Binding-site contacts:
Ligand atom O3B contacts residue TYR132 of chain 1.A at 2.7 Å (h-bond).
Ligand atom O3B contacts residue CA1 of chain 1.D at 2.5 Å.
Ligand atom C4 contacts residue TRP101 of chain 1.A at 3.4 Å (hydrophobic).
Ligand atom C6 contacts residue TRP101 of chain 1.A at 3.4 Å (hydrophobic).
Ligand atom N2 contacts residue THR104 of chain 1.A at 3.4 Å (h-bond).
Ligand atom O3B contacts residue CA1 of chain 1.C at 2.4 Å.
Ligand atom O1B contacts residue ASP150 of chain 1.A at 3.6 Å.
Ligand atom C2 contacts residue TRP101 of chain 1.A at 3.3 Å (hydrophobic).
Ligand atom O3B contacts residue ASP167 of chain 1.A at 2.8 Å (salt-bridge).
Ligand atom O1A contacts residue CA1 of chain 1.D at 2.6 Å.
Ligand atom O3' contacts residue ARG166 of chain 1.A at 2.9 Å (salt-bridge).
Ligand atom N2 contacts residue PHE102 of chain 1.A at 2.9 Å (h-bond).
Ligand atom O6 contacts residue TRP101 of chain 1.A at 3.3 Å.
Ligand atom O1B contacts residue ASP154 of chain 1.A at 3.4 Å (salt-bridge).
Ligand atom N7 contacts residue TRP101 of chain 1.A at 3.6 Å.
Ligand atom O3B contacts residue ASP154 of chain 1.A at 3.2 Å (salt-bridge).
Ligand atom N1 contacts residue PHE102 of chain 1.A at 2.7 Å (h-bond).
Ligand atom O2B contacts residue CA1 of chain 1.C at 2.4 Å.
Ligand atom O6 contacts residue PHE102 of chain 1.A at 3.0 Å (h-bond).
Ligand atom C5 contacts residue TRP101 of chain 1.A at 3.4 Å (hydrophobic).
Ligand atom C2 contacts residue PHE102 of chain 1.A at 3.2 Å (hydrophobic).
Ligand atom C3A contacts residue CA1 of chain 1.D at 3.7 Å.
Ligand atom O2B contacts residue CA1 of chain 1.B at 2.6 Å.
Ligand atom PB contacts residue ASP154 of chain 1.A at 3.6 Å.
Ligand atom O1B contacts residue CA1 of chain 1.B at 2.3 Å.
Ligand atom PB contacts residue CA1 of chain 1.C at 2.9 Å.
Ligand atom C4 contacts residue PHE102 of chain 1.A at 3.7 Å (hydrophobic).
Ligand atom C6 contacts residue PHE102 of chain 1.A at 3.3 Å (hydrophobic).
Ligand atom O2B contacts residue ASP150 of chain 1.A at 3.0 Å (salt-bridge).
Ligand atom C5' contacts residue TYR132 of chain 1.A at 3.4 Å (hydrophobic).
Ligand atom N2 contacts residue TRP101 of chain 1.A at 3.5 Å (h-bond).
Ligand atom O2B contacts residue PHE152 of chain 1.A at 3.7 Å.
Ligand atom O2B contacts residue ASP154 of chain 1.A at 3.5 Å (salt-bridge).
Ligand atom PB contacts residue CA1 of chain 1.B at 2.9 Å.
Ligand atom O1B contacts residue ASN134 of chain 1.A at 3.0 Å (h-bond).
Ligand atom N3 contacts residue TRP101 of chain 1.A at 3.3 Å.
Ligand atom O1B contacts residue TYR132 of chain 1.A at 2.7 Å (h-bond).
Ligand atom N1 contacts residue TRP101 of chain 1.A at 3.1 Å.
Ligand atom C5 contacts residue PHE102 of chain 1.A at 3.5 Å (hydrophobic).
Ligand atom PB contacts residue TYR132 of chain 1.A at 3.2 Å.

A small-molecule ligand and the protein it binds are described below.
Small molecule (SMILES): Nc1nc2c(ncn2[C@@H]2O[C@H](CO[P](=O)(O)CP(=O)(O)O)[C@@H](O)[C@H]2O)c(=O)[nH]1

Sequence of chain 1.A:
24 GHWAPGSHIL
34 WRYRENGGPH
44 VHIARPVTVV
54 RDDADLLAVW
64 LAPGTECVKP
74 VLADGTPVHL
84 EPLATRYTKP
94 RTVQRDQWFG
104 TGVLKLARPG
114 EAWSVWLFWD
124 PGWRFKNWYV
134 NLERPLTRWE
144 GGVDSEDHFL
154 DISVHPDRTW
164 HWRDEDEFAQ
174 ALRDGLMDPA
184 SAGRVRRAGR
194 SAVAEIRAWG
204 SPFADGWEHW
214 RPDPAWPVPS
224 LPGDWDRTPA